Sequence of chain 1.CB:
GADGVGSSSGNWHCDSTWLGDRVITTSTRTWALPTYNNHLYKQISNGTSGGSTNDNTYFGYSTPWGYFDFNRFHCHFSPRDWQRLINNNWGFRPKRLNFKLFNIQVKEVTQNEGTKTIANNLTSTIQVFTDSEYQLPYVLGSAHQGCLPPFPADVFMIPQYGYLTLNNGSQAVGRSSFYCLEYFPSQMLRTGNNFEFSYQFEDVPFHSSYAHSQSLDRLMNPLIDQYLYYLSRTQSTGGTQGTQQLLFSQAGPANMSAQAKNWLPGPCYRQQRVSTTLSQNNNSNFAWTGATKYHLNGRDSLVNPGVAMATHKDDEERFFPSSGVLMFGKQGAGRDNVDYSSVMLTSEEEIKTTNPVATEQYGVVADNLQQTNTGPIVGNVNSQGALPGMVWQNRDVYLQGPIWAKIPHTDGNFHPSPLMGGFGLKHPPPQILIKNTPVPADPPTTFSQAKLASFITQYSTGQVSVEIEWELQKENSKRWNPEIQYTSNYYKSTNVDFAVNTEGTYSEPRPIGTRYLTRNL

Binding-site contacts:
Ligand atom C5' contacts residue DA1 of chain 1.NF at 3.6 Å.
Ligand atom C2' contacts residue DA1 of chain 1.NF at 3.7 Å.
Ligand atom C3' contacts residue DA1 of chain 1.NF at 2.6 Å.
Ligand atom O3' contacts residue PRO205 of chain 1.CB at 4.1 Å.
Ligand atom C2' contacts residue PRO205 of chain 1.CB at 4.5 Å (hydrophobic).
Ligand atom C4' contacts residue DA1 of chain 1.NF at 3.7 Å.
Ligand atom O3' contacts residue DA1 of chain 1.NF at 1.6 Å.
Ligand atom O5' contacts residue DA1 of chain 1.NF at 3.9 Å.

The small molecule below binds the protein below.
Small molecule (SMILES): Nc1ccn([C@H]2C[C@H](O)[C@@H](COP(=O)(O)O)O2)c(=O)n1